This protein binds this small molecule.
Small molecule (SMILES): C[C@H]1CC[C@]2(OC1)O[C@H]1[C@H](O)[C@@H]3[C@H]4CC[C@@H]5C[C@H](O[C@H]6O[C@@H](CO)[C@H](O)[C@@H](O)[C@@H]6O)[C@@H](O)C[C@@]5(C)[C@@H]4CC[C@@]3(C)[C@@H]1[C@H]2C

Binding-site contacts:
Ligand atom C09 contacts residue PHE106 of chain 1.A at 4.4 Å (hydrophobic).
Ligand atom C07 contacts residue PHE106 of chain 1.A at 3.9 Å (hydrophobic).
Ligand atom C13 contacts residue VAL102 of chain 1.A at 4.2 Å (hydrophobic).
Ligand atom C18 contacts residue HIS101 of chain 1.A at 4.0 Å.
Ligand atom C02 contacts residue PHE106 of chain 1.A at 4.4 Å (hydrophobic).
Ligand atom C08 contacts residue PHE106 of chain 1.A at 3.3 Å (hydrophobic).
Ligand atom C20 contacts residue HIS101 of chain 1.A at 4.0 Å.
Ligand atom C80 contacts residue HIS101 of chain 1.A at 3.9 Å.
Ligand atom C85 contacts residue PHE105 of chain 1.A at 3.4 Å (hydrophobic).
Ligand atom C83 contacts residue PHE105 of chain 1.A at 4.0 Å (hydrophobic).
Ligand atom C82 contacts residue PHE105 of chain 1.A at 3.5 Å (hydrophobic).
Ligand atom C80 contacts residue PHE105 of chain 1.A at 4.2 Å (hydrophobic).
Ligand atom C84 contacts residue PHE105 of chain 1.A at 4.4 Å (hydrophobic).
Ligand atom C85 contacts residue VAL102 of chain 1.A at 4.3 Å (hydrophobic).
Ligand atom C04 contacts residue VAL102 of chain 1.A at 4.1 Å (hydrophobic).
Ligand atom O14 contacts residue VAL102 of chain 1.A at 3.1 Å.
Ligand atom C07 contacts residue VAL102 of chain 1.A at 4.0 Å (hydrophobic).

Sequence of chain 1.A:
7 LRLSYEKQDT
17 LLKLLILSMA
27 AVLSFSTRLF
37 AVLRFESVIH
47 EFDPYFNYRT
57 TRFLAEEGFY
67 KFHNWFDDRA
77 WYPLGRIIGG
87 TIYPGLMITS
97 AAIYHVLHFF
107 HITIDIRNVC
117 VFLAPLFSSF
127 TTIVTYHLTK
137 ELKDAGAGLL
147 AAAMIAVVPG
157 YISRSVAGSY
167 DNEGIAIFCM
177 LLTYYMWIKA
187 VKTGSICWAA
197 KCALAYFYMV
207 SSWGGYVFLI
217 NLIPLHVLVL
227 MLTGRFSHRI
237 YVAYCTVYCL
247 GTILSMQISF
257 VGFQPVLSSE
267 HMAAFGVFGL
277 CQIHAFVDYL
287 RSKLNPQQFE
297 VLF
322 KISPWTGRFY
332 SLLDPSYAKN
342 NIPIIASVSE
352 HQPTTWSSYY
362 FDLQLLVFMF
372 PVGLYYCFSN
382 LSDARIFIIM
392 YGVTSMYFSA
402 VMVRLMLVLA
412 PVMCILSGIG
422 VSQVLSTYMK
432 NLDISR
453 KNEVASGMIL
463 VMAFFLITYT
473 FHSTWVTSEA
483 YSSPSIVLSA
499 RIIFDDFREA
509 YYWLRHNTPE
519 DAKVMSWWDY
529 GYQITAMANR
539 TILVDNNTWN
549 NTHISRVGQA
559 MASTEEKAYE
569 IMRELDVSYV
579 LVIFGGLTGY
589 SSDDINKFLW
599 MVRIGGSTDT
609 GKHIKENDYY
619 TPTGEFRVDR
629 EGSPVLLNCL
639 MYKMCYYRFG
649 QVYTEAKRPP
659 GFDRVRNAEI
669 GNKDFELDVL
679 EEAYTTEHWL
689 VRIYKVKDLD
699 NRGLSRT